Sequence of chain 1.C:
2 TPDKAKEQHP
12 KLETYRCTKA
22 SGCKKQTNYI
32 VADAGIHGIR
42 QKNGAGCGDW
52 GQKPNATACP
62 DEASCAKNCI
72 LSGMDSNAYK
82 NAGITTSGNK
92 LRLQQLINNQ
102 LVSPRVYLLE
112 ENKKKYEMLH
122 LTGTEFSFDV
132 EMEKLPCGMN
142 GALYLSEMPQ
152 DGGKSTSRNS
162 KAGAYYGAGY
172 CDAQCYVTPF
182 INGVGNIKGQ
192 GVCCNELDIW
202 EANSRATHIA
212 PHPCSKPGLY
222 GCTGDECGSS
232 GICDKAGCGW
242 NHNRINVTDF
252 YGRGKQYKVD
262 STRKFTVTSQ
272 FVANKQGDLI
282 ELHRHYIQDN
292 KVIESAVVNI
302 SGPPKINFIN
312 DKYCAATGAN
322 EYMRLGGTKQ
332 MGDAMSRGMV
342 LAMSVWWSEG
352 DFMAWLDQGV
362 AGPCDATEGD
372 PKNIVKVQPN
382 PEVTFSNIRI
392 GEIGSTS

Binding-site contacts:
Ligand atom C6 contacts residue ALA46 of chain 1.C at 4.4 Å (hydrophobic).
Ligand atom O5 contacts residue ASN56 of chain 1.C at 2.3 Å (h-bond).
Ligand atom C1 contacts residue GLN42 of chain 1.C at 4.0 Å.
Ligand atom C1 contacts residue ASN56 of chain 1.C at 1.4 Å.
Ligand atom O5 contacts residue GLN42 of chain 1.C at 3.1 Å (h-bond).
Ligand atom O7 contacts residue ASN56 of chain 1.C at 4.0 Å.
Ligand atom C6 contacts residue ASN44 of chain 1.C at 3.7 Å.
Ligand atom C6 contacts residue GLN42 of chain 1.C at 3.8 Å.
Ligand atom C5 contacts residue GLN42 of chain 1.C at 4.2 Å.
Ligand atom C6 contacts residue THR58 of chain 1.C at 4.0 Å.
Ligand atom O6 contacts residue ASN56 of chain 1.C at 4.2 Å.
Ligand atom O5 contacts residue THR58 of chain 1.C at 4.2 Å.
Ligand atom C4 contacts residue ASN56 of chain 1.C at 4.1 Å.
Ligand atom C5 contacts residue ASN56 of chain 1.C at 3.5 Å.
Ligand atom O5 contacts residue ALA46 of chain 1.C at 4.3 Å.
Ligand atom C5 contacts residue THR58 of chain 1.C at 4.0 Å.
Ligand atom C2 contacts residue ASN56 of chain 1.C at 2.4 Å.
Ligand atom O6 contacts residue GLN42 of chain 1.C at 2.8 Å (h-bond).
Ligand atom C3 contacts residue ASN56 of chain 1.C at 3.7 Å.
Ligand atom N2 contacts residue ASN56 of chain 1.C at 3.0 Å (h-bond).
Ligand atom C7 contacts residue ASN56 of chain 1.C at 3.7 Å.
Ligand atom C1 contacts residue THR58 of chain 1.C at 4.2 Å.
Ligand atom O6 contacts residue ASN44 of chain 1.C at 3.8 Å.
Ligand atom O6 contacts residue THR58 of chain 1.C at 3.1 Å (h-bond).

The small molecule below binds the protein below.
Small molecule (SMILES): CC(=O)N[C@@H]1[C@@H](O)[C@H](O)[C@@H](CO)O[C@H]1O